Binding-site contacts:
Ligand atom C3 contacts residue ASN61 of chain 1.C at 3.8 Å.
Ligand atom N2 contacts residue TYR28 of chain 1.C at 4.4 Å.
Ligand atom C5 contacts residue ASN61 of chain 1.C at 3.6 Å.
Ligand atom O7 contacts residue ASN61 of chain 1.C at 3.8 Å.
Ligand atom C4 contacts residue ASN61 of chain 1.C at 4.3 Å.
Ligand atom C8 contacts residue ASN61 of chain 1.C at 3.6 Å.
Ligand atom C5 contacts residue TYR28 of chain 1.C at 4.0 Å (hydrophobic).
Ligand atom C1 contacts residue ASN61 of chain 1.C at 1.4 Å.
Ligand atom C7 contacts residue ASN61 of chain 1.C at 3.3 Å.
Ligand atom N2 contacts residue ASN61 of chain 1.C at 2.8 Å (h-bond).
Ligand atom C1 contacts residue TYR28 of chain 1.C at 3.5 Å (hydrophobic).
Ligand atom C2 contacts residue ASN61 of chain 1.C at 2.5 Å.
Ligand atom O5 contacts residue TYR28 of chain 1.C at 4.0 Å.
Ligand atom C2 contacts residue TYR28 of chain 1.C at 4.5 Å (hydrophobic).
Ligand atom O5 contacts residue ASN61 of chain 1.C at 2.4 Å (h-bond).

Sequence of chain 1.C:
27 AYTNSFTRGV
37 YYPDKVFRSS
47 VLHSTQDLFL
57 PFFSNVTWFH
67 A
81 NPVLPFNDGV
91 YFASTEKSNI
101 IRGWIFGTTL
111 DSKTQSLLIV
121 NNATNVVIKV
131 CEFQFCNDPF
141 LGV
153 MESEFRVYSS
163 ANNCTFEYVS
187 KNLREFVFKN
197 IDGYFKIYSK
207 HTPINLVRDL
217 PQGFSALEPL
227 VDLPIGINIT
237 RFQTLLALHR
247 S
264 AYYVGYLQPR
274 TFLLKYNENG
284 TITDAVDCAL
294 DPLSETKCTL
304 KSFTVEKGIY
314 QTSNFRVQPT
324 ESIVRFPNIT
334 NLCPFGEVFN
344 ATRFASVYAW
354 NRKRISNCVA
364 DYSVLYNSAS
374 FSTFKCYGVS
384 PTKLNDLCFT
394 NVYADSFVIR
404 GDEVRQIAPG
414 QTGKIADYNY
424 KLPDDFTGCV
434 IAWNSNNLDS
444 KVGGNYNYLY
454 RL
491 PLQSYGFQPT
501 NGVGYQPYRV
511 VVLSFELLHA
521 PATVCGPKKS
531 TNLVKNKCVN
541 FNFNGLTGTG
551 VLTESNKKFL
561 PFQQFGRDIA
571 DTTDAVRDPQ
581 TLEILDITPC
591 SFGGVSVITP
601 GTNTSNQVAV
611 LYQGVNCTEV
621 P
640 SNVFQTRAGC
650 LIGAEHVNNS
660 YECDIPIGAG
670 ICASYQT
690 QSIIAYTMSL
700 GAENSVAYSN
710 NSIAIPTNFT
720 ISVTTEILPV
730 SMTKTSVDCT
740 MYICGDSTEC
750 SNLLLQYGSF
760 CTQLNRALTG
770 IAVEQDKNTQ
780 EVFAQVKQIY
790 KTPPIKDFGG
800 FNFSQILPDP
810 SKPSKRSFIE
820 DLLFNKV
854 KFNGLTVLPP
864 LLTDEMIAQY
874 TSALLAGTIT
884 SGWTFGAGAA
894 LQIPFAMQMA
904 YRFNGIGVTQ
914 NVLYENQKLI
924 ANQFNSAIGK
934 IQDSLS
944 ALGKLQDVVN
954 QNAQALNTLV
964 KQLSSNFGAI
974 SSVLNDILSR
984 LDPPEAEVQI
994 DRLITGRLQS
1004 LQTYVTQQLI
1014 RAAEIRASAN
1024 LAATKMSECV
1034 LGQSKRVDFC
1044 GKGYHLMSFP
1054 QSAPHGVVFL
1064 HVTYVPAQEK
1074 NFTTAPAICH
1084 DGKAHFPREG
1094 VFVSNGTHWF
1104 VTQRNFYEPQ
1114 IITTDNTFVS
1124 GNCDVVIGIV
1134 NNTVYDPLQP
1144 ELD

The protein below binds the small molecule below.
Small molecule (SMILES): CC(=O)N[C@@H]1[C@@H](O)[C@H](O)[C@@H](CO)O[C@H]1O